Binding-site contacts:
Ligand atom C03 contacts residue PHE336 of chain 1.A at 4.0 Å (hydrophobic).
Ligand atom N01 contacts residue PHE336 of chain 1.A at 4.0 Å.
Ligand atom C14 contacts residue SER236 of chain 1.A at 3.5 Å.
Ligand atom O02 contacts residue SER250 of chain 1.A at 3.9 Å.
Ligand atom O02 contacts residue PHE337 of chain 1.A at 3.6 Å.
Ligand atom C01 contacts residue ILE152 of chain 1.A at 4.0 Å (hydrophobic).
Ligand atom C14 contacts residue VAL148 of chain 1.A at 4.0 Å (hydrophobic).
Ligand atom C15 contacts residue PHE361 of chain 1.A at 3.6 Å (hydrophobic).
Ligand atom C06 contacts residue ASN340 of chain 1.A at 3.9 Å.
Ligand atom C09 contacts residue SER155 of chain 1.A at 3.7 Å.
Ligand atom C03 contacts residue LEU238 of chain 1.A at 3.9 Å (hydrophobic).
Ligand atom C08 contacts residue PHE336 of chain 1.A at 3.5 Å (hydrophobic).
Ligand atom C12 contacts residue VAL148 of chain 1.A at 3.9 Å (hydrophobic).
Ligand atom CL01 contacts residue THR156 of chain 1.A at 3.5 Å.
Ligand atom C10 contacts residue TRP333 of chain 1.A at 4.0 Å (hydrophobic).
Ligand atom O01 contacts residue LEU238 of chain 1.A at 3.6 Å.
Ligand atom C08 contacts residue ASP151 of chain 1.A at 3.3 Å.
Ligand atom C10 contacts residue ASP151 of chain 1.A at 3.5 Å.
Ligand atom CL01 contacts residue PHE337 of chain 1.A at 3.5 Å.
Ligand atom C15 contacts residue LEU238 of chain 1.A at 3.8 Å (hydrophobic).
Ligand atom C16 contacts residue LEU238 of chain 1.A at 3.7 Å (hydrophobic).
Ligand atom O01 contacts residue ASN340 of chain 1.A at 3.2 Å (h-bond).
Ligand atom C09 contacts residue ASP151 of chain 1.A at 3.3 Å.
Ligand atom C01 contacts residue PHE336 of chain 1.A at 3.7 Å (hydrophobic).
Ligand atom N01 contacts residue TRP369 of chain 1.A at 4.0 Å.
Ligand atom C10 contacts residue PHE336 of chain 1.A at 3.6 Å (hydrophobic).
Ligand atom C03 contacts residue ASN340 of chain 1.A at 3.7 Å.
Ligand atom O02 contacts residue SER246 of chain 1.A at 2.3 Å (h-bond).
Ligand atom C02 contacts residue PHE336 of chain 1.A at 3.8 Å (hydrophobic).
Ligand atom N01 contacts residue ASP151 of chain 1.A at 2.8 Å (salt-bridge).
Ligand atom C03 contacts residue ILE152 of chain 1.A at 4.0 Å (hydrophobic).
Ligand atom C16 contacts residue SER236 of chain 1.A at 3.5 Å.
Ligand atom C06 contacts residue SER246 of chain 1.A at 3.2 Å.
Ligand atom C05 contacts residue SER246 of chain 1.A at 3.6 Å.
Ligand atom O01 contacts residue SER246 of chain 1.A at 3.3 Å (h-bond).
Ligand atom CL01 contacts residue SER250 of chain 1.A at 3.3 Å.
Ligand atom C07 contacts residue ASP151 of chain 1.A at 3.6 Å.
Ligand atom C10 contacts residue SER155 of chain 1.A at 3.8 Å.
Ligand atom C14 contacts residue LEU238 of chain 1.A at 3.9 Å (hydrophobic).
Ligand atom C05 contacts residue ASN340 of chain 1.A at 3.4 Å.

A small-molecule ligand and the protein it binds are described below.
Small molecule (SMILES): Oc1cc2c(c(Cl)c1O)CCNC[C@@H]2c1ccccc1

Sequence of chain 1.A:
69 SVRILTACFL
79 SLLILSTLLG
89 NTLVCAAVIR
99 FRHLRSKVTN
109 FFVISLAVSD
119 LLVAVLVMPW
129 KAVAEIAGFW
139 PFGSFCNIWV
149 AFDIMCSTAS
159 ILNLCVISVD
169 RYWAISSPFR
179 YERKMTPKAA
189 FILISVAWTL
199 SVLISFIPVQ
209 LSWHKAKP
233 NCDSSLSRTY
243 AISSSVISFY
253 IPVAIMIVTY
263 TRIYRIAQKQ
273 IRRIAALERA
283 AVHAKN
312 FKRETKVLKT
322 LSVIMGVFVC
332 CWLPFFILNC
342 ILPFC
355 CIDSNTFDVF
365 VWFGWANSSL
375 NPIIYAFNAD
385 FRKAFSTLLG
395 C